Binding-site contacts:
Ligand atom C5 contacts residue PHE182 of chain 1.B at 3.6 Å (hydrophobic).
Ligand atom C6 contacts residue ASN39 of chain 1.B at 3.8 Å.
Ligand atom C6 contacts residue TYR40 of chain 1.B at 3.3 Å (hydrophobic).
Ligand atom C1 contacts residue GLU219 of chain 1.B at 3.3 Å.
Ligand atom C14 contacts residue ASN39 of chain 1.B at 3.2 Å.
Ligand atom F1 contacts residue TYR222 of chain 1.B at 3.6 Å.
Ligand atom O1 contacts residue MET258 of chain 1.B at 3.8 Å.
Ligand atom O2 contacts residue VAL53 of chain 1.B at 3.2 Å.
Ligand atom C5 contacts residue TYR35 of chain 1.B at 3.6 Å (hydrophobic).
Ligand atom C10 contacts residue ASN39 of chain 1.B at 3.6 Å.
Ligand atom C7 contacts residue PHE182 of chain 1.B at 3.5 Å (hydrophobic).
Ligand atom O2 contacts residue MET258 of chain 1.B at 3.7 Å.
Ligand atom S2 contacts residue TYR126 of chain 1.B at 3.8 Å.
Ligand atom C8 contacts residue PHE182 of chain 1.B at 3.7 Å (hydrophobic).
Ligand atom S1 contacts residue VAL53 of chain 1.B at 3.8 Å.
Ligand atom N2 contacts residue ASP267 of chain 1.B at 3.2 Å (salt-bridge).
Ligand atom O1 contacts residue ARG44 of chain 1.B at 3.2 Å.
Ligand atom O2 contacts residue VAL272 of chain 1.B at 3.4 Å.
Ligand atom F1 contacts residue SAM1 of chain 1.E at 3.2 Å.
Ligand atom C4 contacts residue TYR35 of chain 1.B at 3.4 Å (hydrophobic).
Ligand atom C1 contacts residue ASP267 of chain 1.B at 3.4 Å.
Ligand atom N1 contacts residue VAL53 of chain 1.B at 3.5 Å.
Ligand atom C9 contacts residue PHE182 of chain 1.B at 3.7 Å (hydrophobic).
Ligand atom C3 contacts residue GLU219 of chain 1.B at 3.4 Å.
Ligand atom N2 contacts residue GLU219 of chain 1.B at 2.8 Å (salt-bridge).
Ligand atom S2 contacts residue TYR40 of chain 1.B at 3.7 Å.
Ligand atom C5 contacts residue TYR40 of chain 1.B at 3.4 Å (hydrophobic).
Ligand atom C15 contacts residue ARG44 of chain 1.B at 3.5 Å.
Ligand atom C15 contacts residue TYR126 of chain 1.B at 3.9 Å (hydrophobic).
Ligand atom C13 contacts residue LYS57 of chain 1.B at 3.6 Å.
Ligand atom C9 contacts residue ASN39 of chain 1.B at 3.8 Å.
Ligand atom C5 contacts residue ASN39 of chain 1.B at 3.7 Å.
Ligand atom O1 contacts residue VAL53 of chain 1.B at 3.4 Å.
Ligand atom C6 contacts residue PHE182 of chain 1.B at 3.5 Å (hydrophobic).
Ligand atom C11 contacts residue GLU219 of chain 1.B at 3.2 Å.
Ligand atom F1 contacts residue GLU219 of chain 1.B at 3.8 Å.
Ligand atom C15 contacts residue ASN39 of chain 1.B at 3.6 Å.
Ligand atom C11 contacts residue TYR222 of chain 1.B at 3.4 Å (hydrophobic).
Ligand atom C10 contacts residue PHE182 of chain 1.B at 3.9 Å (hydrophobic).
Ligand atom F1 contacts residue ALA186 of chain 1.B at 3.7 Å.

This protein binds this small molecule.
Small molecule (SMILES): O=S(=O)(c1ccc2c(c1)CN[C@@H](CF)C2)N1CCSCC1

Sequence of chain 1.B:
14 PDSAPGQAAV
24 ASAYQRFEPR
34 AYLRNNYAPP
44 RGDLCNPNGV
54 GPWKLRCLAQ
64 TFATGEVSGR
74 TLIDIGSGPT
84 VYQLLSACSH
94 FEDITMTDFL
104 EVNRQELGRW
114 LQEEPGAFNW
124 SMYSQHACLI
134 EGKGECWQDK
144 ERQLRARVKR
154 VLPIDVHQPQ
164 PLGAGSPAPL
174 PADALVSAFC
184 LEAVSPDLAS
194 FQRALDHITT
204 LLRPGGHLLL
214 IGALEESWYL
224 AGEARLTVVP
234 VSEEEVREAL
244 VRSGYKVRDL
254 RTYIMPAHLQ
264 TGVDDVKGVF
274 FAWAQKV